Sequence of chain 1.A:
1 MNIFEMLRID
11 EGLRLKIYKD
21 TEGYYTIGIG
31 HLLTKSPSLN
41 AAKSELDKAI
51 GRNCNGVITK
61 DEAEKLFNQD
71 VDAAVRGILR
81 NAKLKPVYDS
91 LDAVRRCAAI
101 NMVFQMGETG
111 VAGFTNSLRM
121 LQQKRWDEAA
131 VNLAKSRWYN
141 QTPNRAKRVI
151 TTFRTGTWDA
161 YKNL

Binding-site contacts:
Ligand atom CAH contacts residue MET102 of chain 1.A at 4.2 Å (hydrophobic).
Ligand atom CAH contacts residue VAL111 of chain 1.A at 4.2 Å (hydrophobic).
Ligand atom CAF contacts residue ALA99 of chain 1.A at 3.8 Å (hydrophobic).
Ligand atom CAB contacts residue ILE78 of chain 1.A at 4.2 Å (hydrophobic).
Ligand atom CAF contacts residue LEU121 of chain 1.A at 4.2 Å (hydrophobic).
Ligand atom CAF contacts residue VAL87 of chain 1.A at 3.8 Å (hydrophobic).
Ligand atom CAC contacts residue ALA99 of chain 1.A at 3.6 Å (hydrophobic).
Ligand atom CAH contacts residue PHE153 of chain 1.A at 3.7 Å (hydrophobic).
Ligand atom CAB contacts residue TYR88 of chain 1.A at 3.9 Å (hydrophobic).
Ligand atom CAG contacts residue LEU118 of chain 1.A at 3.4 Å (hydrophobic).
Ligand atom CAE contacts residue LEU84 of chain 1.A at 4.2 Å (hydrophobic).
Ligand atom CAC contacts residue VAL103 of chain 1.A at 4.0 Å (hydrophobic).
Ligand atom CAF contacts residue LEU91 of chain 1.A at 4.3 Å (hydrophobic).
Ligand atom CAD contacts residue LEU118 of chain 1.A at 4.1 Å (hydrophobic).
Ligand atom CAD contacts residue LEU91 of chain 1.A at 4.3 Å (hydrophobic).
Ligand atom CAA contacts residue SER117 of chain 1.A at 4.0 Å.
Ligand atom CAC contacts residue ILE78 of chain 1.A at 4.0 Å (hydrophobic).
Ligand atom CAA contacts residue LEU133 of chain 1.A at 3.6 Å (hydrophobic).
Ligand atom CAI contacts residue ALA99 of chain 1.A at 3.8 Å (hydrophobic).
Ligand atom CAG contacts residue VAL111 of chain 1.A at 3.7 Å (hydrophobic).
Ligand atom CAH contacts residue LEU121 of chain 1.A at 3.6 Å (hydrophobic).
Ligand atom CAF contacts residue LEU118 of chain 1.A at 3.6 Å (hydrophobic).
Ligand atom CAE contacts residue VAL111 of chain 1.A at 3.5 Å (hydrophobic).
Ligand atom CAI contacts residue LEU118 of chain 1.A at 3.8 Å (hydrophobic).
Ligand atom CAI contacts residue VAL111 of chain 1.A at 4.3 Å (hydrophobic).
Ligand atom CAH contacts residue LEU118 of chain 1.A at 4.2 Å (hydrophobic).
Ligand atom CAA contacts residue PHE114 of chain 1.A at 3.9 Å (hydrophobic).
Ligand atom CAC contacts residue VAL111 of chain 1.A at 4.3 Å (hydrophobic).
Ligand atom CAE contacts residue VAL103 of chain 1.A at 4.3 Å (hydrophobic).
Ligand atom CAD contacts residue VAL87 of chain 1.A at 3.9 Å (hydrophobic).
Ligand atom CAD contacts residue ALA99 of chain 1.A at 3.8 Å (hydrophobic).
Ligand atom CAB contacts residue ALA99 of chain 1.A at 3.7 Å (hydrophobic).
Ligand atom CAD contacts residue LEU84 of chain 1.A at 3.9 Å (hydrophobic).
Ligand atom CAC contacts residue LEU84 of chain 1.A at 3.9 Å (hydrophobic).
Ligand atom CAG contacts residue LEU121 of chain 1.A at 4.0 Å (hydrophobic).
Ligand atom CAA contacts residue LEU121 of chain 1.A at 4.0 Å (hydrophobic).
Ligand atom CAD contacts residue TYR88 of chain 1.A at 3.6 Å (hydrophobic).
Ligand atom CAA contacts residue MET102 of chain 1.A at 4.0 Å (hydrophobic).
Ligand atom CAB contacts residue LEU84 of chain 1.A at 3.7 Å (hydrophobic).
Ligand atom CAE contacts residue ALA99 of chain 1.A at 3.7 Å (hydrophobic).

The small molecule below binds the protein below.
Small molecule (SMILES): CCCc1ccccc1